Binding-site contacts:
Ligand atom N13 contacts residue TYR170 of chain 1.A at 3.1 Å (h-bond).
Ligand atom CL1 contacts residue SER111 of chain 1.A at 3.4 Å.
Ligand atom N14 contacts residue VAL16 of chain 1.A at 3.8 Å.
Ligand atom C3 contacts residue ILE14 of chain 1.A at 3.5 Å (hydrophobic).
Ligand atom C2 contacts residue ASP54 of chain 1.A at 3.6 Å.
Ligand atom C5 contacts residue VAL16 of chain 1.A at 3.8 Å (hydrophobic).
Ligand atom N6 contacts residue ASP54 of chain 1.A at 2.5 Å (salt-bridge).
Ligand atom N14 contacts residue ASP54 of chain 1.A at 3.0 Å (salt-bridge).
Ligand atom CL1 contacts residue THR108 of chain 1.A at 3.4 Å.
Ligand atom C2 contacts residue PHE58 of chain 1.A at 3.7 Å (hydrophobic).
Ligand atom N13 contacts residue PHE58 of chain 1.A at 3.8 Å.
Ligand atom C8 contacts residue NDP1 of chain 1.D at 3.5 Å.
Ligand atom C3 contacts residue CYS15 of chain 1.A at 3.9 Å (hydrophobic).
Ligand atom N6 contacts residue VAL16 of chain 1.A at 3.5 Å.
Ligand atom N13 contacts residue ILE164 of chain 1.A at 2.9 Å (h-bond).
Ligand atom C15 contacts residue ASP54 of chain 1.A at 3.3 Å.
Ligand atom N1 contacts residue VAL16 of chain 1.A at 3.9 Å.
Ligand atom N1 contacts residue PHE58 of chain 1.A at 3.6 Å.
Ligand atom N13 contacts residue NDP1 of chain 1.D at 3.6 Å.
Ligand atom C3 contacts residue NDP1 of chain 1.D at 3.6 Å.
Ligand atom C9 contacts residue NDP1 of chain 1.D at 3.8 Å.
Ligand atom C16 contacts residue MET55 of chain 1.A at 3.8 Å (hydrophobic).
Ligand atom C5 contacts residue ASP54 of chain 1.A at 3.3 Å.
Ligand atom N6 contacts residue PHE58 of chain 1.A at 3.8 Å.
Ligand atom N14 contacts residue THR185 of chain 1.A at 3.5 Å (h-bond).
Ligand atom C16 contacts residue PHE58 of chain 1.A at 3.8 Å (hydrophobic).
Ligand atom C2 contacts residue VAL16 of chain 1.A at 3.7 Å (hydrophobic).
Ligand atom C5 contacts residue PHE58 of chain 1.A at 3.9 Å (hydrophobic).
Ligand atom CL1 contacts residue ILE112 of chain 1.A at 3.5 Å.
Ligand atom C2 contacts residue CYS15 of chain 1.A at 3.6 Å (hydrophobic).
Ligand atom N13 contacts residue CYS15 of chain 1.A at 3.9 Å.
Ligand atom C16 contacts residue ASP54 of chain 1.A at 3.8 Å.
Ligand atom C12 contacts residue PHE58 of chain 1.A at 3.5 Å (hydrophobic).
Ligand atom N14 contacts residue ILE14 of chain 1.A at 3.6 Å.
Ligand atom C4 contacts residue PHE58 of chain 1.A at 3.7 Å (hydrophobic).
Ligand atom N1 contacts residue ILE14 of chain 1.A at 3.4 Å (h-bond).
Ligand atom N14 contacts residue CYS15 of chain 1.A at 2.9 Å (h-bond).
Ligand atom N1 contacts residue CYS15 of chain 1.A at 3.2 Å.
Ligand atom C3 contacts residue PHE58 of chain 1.A at 3.6 Å (hydrophobic).
Ligand atom N13 contacts residue ILE14 of chain 1.A at 2.9 Å (h-bond).

Sequence of chain 1.A:
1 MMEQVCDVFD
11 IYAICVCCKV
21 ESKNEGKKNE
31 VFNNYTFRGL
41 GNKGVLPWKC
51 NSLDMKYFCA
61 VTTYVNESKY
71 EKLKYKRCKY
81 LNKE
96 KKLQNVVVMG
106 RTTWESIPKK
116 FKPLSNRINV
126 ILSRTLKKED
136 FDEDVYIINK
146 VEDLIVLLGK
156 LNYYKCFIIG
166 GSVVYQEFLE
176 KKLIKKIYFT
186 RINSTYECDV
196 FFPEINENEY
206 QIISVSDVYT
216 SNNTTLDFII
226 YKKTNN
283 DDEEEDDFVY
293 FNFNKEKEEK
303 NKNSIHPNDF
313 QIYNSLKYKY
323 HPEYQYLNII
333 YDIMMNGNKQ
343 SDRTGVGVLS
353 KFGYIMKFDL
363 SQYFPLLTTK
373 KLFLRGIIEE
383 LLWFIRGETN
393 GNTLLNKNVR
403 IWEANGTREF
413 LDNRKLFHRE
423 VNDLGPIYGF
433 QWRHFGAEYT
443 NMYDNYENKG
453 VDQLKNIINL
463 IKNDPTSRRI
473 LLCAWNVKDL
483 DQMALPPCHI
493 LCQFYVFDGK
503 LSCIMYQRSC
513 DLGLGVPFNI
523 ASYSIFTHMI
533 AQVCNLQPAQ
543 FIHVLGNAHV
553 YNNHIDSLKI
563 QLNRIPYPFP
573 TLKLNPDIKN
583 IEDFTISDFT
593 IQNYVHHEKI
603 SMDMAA

A protein and the small-molecule ligand that binds it are described below.
Small molecule (SMILES): CCc1nc(N)nc(N)c1-c1ccc(Cl)cc1